This protein binds this small molecule.
Small molecule (SMILES): Nc1nc2c(ncn2[C@H]2C[C@H](O)[C@@H](CO[P](=O)(O)O[P](=O)(O)OP(=O)(O)O)O2)c(=O)[nH]1

Binding-site contacts:
Ligand atom O2A contacts residue MN1 of chain 1.J at 2.4 Å.
Ligand atom O2B contacts residue ASP55 of chain 1.A at 2.8 Å (salt-bridge).
Ligand atom C2 contacts residue VAL124 of chain 1.A at 3.1 Å (hydrophobic).
Ligand atom N2 contacts residue VAL124 of chain 1.A at 3.1 Å.
Ligand atom PA contacts residue MN1 of chain 1.J at 3.2 Å.
Ligand atom N1 contacts residue VAL124 of chain 1.A at 3.1 Å.
Ligand atom C4' contacts residue PHE120 of chain 1.A at 3.3 Å (hydrophobic).
Ligand atom O1G contacts residue ASN52 of chain 1.A at 3.3 Å (h-bond).
Ligand atom PA contacts residue MN1 of chain 1.K at 2.9 Å.
Ligand atom O3A contacts residue MN1 of chain 1.J at 2.9 Å.
Ligand atom O3G contacts residue ASN52 of chain 1.A at 3.4 Å.
Ligand atom O3G contacts residue MN1 of chain 1.J at 2.2 Å.
Ligand atom C6 contacts residue VAL124 of chain 1.A at 3.3 Å (hydrophobic).
Ligand atom C4 contacts residue DA9 of chain 1.C at 3.4 Å.
Ligand atom N3 contacts residue DA9 of chain 1.C at 3.3 Å.
Ligand atom O6 contacts residue DA9 of chain 1.C at 3.1 Å.
Ligand atom O1A contacts residue MN1 of chain 1.K at 3.2 Å.
Ligand atom N3 contacts residue VAL124 of chain 1.A at 3.3 Å.
Ligand atom O3' contacts residue PHE120 of chain 1.A at 3.2 Å (h-bond).
Ligand atom O3B contacts residue MN1 of chain 1.J at 3.3 Å.
Ligand atom O2A contacts residue ASP53 of chain 1.A at 2.8 Å (salt-bridge).
Ligand atom O2A contacts residue ASP55 of chain 1.A at 2.6 Å (salt-bridge).
Ligand atom O2G contacts residue ASN52 of chain 1.A at 2.9 Å (h-bond).
Ligand atom PG contacts residue MN1 of chain 1.J at 3.2 Å.
Ligand atom PB contacts residue ARG46 of chain 1.A at 3.4 Å.
Ligand atom O2B contacts residue MN1 of chain 1.J at 2.4 Å.
Ligand atom PB contacts residue MN1 of chain 1.J at 3.0 Å.
Ligand atom O3' contacts residue THR121 of chain 1.A at 3.3 Å (h-bond).
Ligand atom O3B contacts residue SER43 of chain 1.A at 2.1 Å (h-bond).
Ligand atom PB contacts residue SER43 of chain 1.A at 3.2 Å.
Ligand atom PG contacts residue SER43 of chain 1.A at 3.0 Å.
Ligand atom O3G contacts residue ASP53 of chain 1.A at 2.6 Å (salt-bridge).
Ligand atom O2A contacts residue MN1 of chain 1.K at 1.8 Å.
Ligand atom O1B contacts residue ARG46 of chain 1.A at 2.9 Å (salt-bridge).
Ligand atom O3' contacts residue GLY122 of chain 1.A at 3.3 Å.
Ligand atom O3B contacts residue ARG46 of chain 1.A at 3.1 Å (salt-bridge).
Ligand atom O1A contacts residue DA9 of chain 1.C at 3.1 Å.
Ligand atom O2B contacts residue SER43 of chain 1.A at 2.9 Å (h-bond).
Ligand atom O2B contacts residue GLY42 of chain 1.A at 3.3 Å.
Ligand atom O2G contacts residue SER43 of chain 1.A at 2.9 Å (h-bond).

Sequence of chain 1.A:
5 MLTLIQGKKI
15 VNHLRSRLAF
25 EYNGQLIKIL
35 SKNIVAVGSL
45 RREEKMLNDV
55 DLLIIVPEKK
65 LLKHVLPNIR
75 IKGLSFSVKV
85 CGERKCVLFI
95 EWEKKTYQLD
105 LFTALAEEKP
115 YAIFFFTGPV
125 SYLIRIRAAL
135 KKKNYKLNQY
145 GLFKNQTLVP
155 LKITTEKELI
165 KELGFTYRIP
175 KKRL